Binding-site contacts:
Ligand atom OG contacts residue ASP120 of chain 1.A at 2.7 Å (salt-bridge).
Ligand atom O contacts residue TYR118 of chain 1.A at 3.4 Å.
Ligand atom O contacts residue ARG100 of chain 1.A at 2.8 Å (salt-bridge).
Ligand atom CA contacts residue ASP149 of chain 1.A at 3.7 Å.
Ligand atom N contacts residue ASP149 of chain 1.A at 2.8 Å (salt-bridge).
Ligand atom C contacts residue ASP120 of chain 1.A at 3.9 Å.
Ligand atom N contacts residue TYR118 of chain 1.A at 3.0 Å (h-bond).
Ligand atom N contacts residue PHE147 of chain 1.A at 4.3 Å.
Ligand atom C contacts residue ARG100 of chain 1.A at 3.6 Å.
Ligand atom CB contacts residue LEU71 of chain 1.A at 4.0 Å (hydrophobic).
Ligand atom CB contacts residue TRP89 of chain 1.A at 3.6 Å (hydrophobic).
Ligand atom C contacts residue TRP95 of chain 1.A at 4.3 Å (hydrophobic).
Ligand atom CA contacts residue TRP102 of chain 1.A at 3.8 Å (hydrophobic).
Ligand atom OG contacts residue ASP149 of chain 1.A at 4.4 Å.
Ligand atom CA contacts residue PHE147 of chain 1.A at 3.9 Å (hydrophobic).
Ligand atom CB contacts residue ASP149 of chain 1.A at 3.8 Å.
Ligand atom N contacts residue LEU127 of chain 1.A at 4.2 Å.
Ligand atom N contacts residue SER129 of chain 1.A at 4.4 Å.
Ligand atom OG contacts residue ALA122 of chain 1.A at 4.2 Å.
Ligand atom OXT contacts residue SER121 of chain 1.A at 3.4 Å (h-bond).
Ligand atom OXT contacts residue TRP102 of chain 1.A at 2.9 Å (h-bond).
Ligand atom CA contacts residue TYR118 of chain 1.A at 3.7 Å (hydrophobic).
Ligand atom OG contacts residue TRP89 of chain 1.A at 3.3 Å (h-bond).
Ligand atom CB contacts residue PHE147 of chain 1.A at 3.5 Å (hydrophobic).
Ligand atom CB contacts residue TRP95 of chain 1.A at 4.5 Å (hydrophobic).
Ligand atom OXT contacts residue ARG100 of chain 1.A at 2.9 Å (salt-bridge).
Ligand atom O contacts residue TRP102 of chain 1.A at 4.5 Å.
Ligand atom O contacts residue ALA119 of chain 1.A at 4.1 Å.
Ligand atom C contacts residue TYR118 of chain 1.A at 3.9 Å (hydrophobic).
Ligand atom O contacts residue SER121 of chain 1.A at 2.9 Å (h-bond).
Ligand atom OXT contacts residue TRP95 of chain 1.A at 3.4 Å (h-bond).
Ligand atom C contacts residue SER121 of chain 1.A at 3.6 Å.
Ligand atom CA contacts residue ASP120 of chain 1.A at 3.4 Å.
Ligand atom N contacts residue ASP120 of chain 1.A at 2.6 Å (salt-bridge).
Ligand atom OG contacts residue LEU71 of chain 1.A at 4.2 Å.
Ligand atom C contacts residue TRP102 of chain 1.A at 3.5 Å (hydrophobic).
Ligand atom CB contacts residue ASP120 of chain 1.A at 3.4 Å.
Ligand atom OG contacts residue SER121 of chain 1.A at 3.8 Å.
Ligand atom O contacts residue ASP120 of chain 1.A at 3.5 Å (salt-bridge).

A protein and the small-molecule ligand that binds it are described below.
Small molecule (SMILES): N[C@@H](CO)C(=O)O

Sequence of chain 1.A:
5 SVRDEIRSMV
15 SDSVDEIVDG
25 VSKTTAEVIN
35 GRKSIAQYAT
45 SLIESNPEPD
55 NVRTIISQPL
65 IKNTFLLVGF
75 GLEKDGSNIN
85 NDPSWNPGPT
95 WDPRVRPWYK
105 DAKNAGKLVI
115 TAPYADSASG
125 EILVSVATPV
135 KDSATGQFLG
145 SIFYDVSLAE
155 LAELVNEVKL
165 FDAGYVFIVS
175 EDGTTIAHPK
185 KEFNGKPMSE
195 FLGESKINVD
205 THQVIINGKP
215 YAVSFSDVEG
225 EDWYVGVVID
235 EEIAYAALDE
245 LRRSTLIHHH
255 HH